Binding-site contacts:
Ligand atom C4 contacts residue ASN286 of chain 1.F at 4.2 Å.
Ligand atom C8 contacts residue ARG23 of chain 1.L at 3.4 Å.
Ligand atom O6 contacts residue ARG23 of chain 1.L at 1.3 Å.
Ligand atom C8 contacts residue ASN286 of chain 1.F at 4.0 Å.
Ligand atom O7 contacts residue GLU34 of chain 1.F at 4.3 Å.
Ligand atom O6 contacts residue LYS19 of chain 1.L at 4.3 Å.
Ligand atom C1 contacts residue ARG23 of chain 1.L at 3.1 Å.
Ligand atom C5 contacts residue TYR80 of chain 1.L at 3.7 Å (hydrophobic).
Ligand atom C6 contacts residue SER21 of chain 1.L at 4.0 Å.
Ligand atom C4 contacts residue ARG23 of chain 1.L at 3.0 Å.
Ligand atom O3 contacts residue SER21 of chain 1.L at 3.8 Å.
Ligand atom O5 contacts residue TYR80 of chain 1.L at 4.0 Å.
Ligand atom O6 contacts residue TYR80 of chain 1.L at 3.1 Å (h-bond).
Ligand atom C5 contacts residue ARG23 of chain 1.L at 1.4 Å.
Ligand atom O4 contacts residue ARG23 of chain 1.L at 3.6 Å.
Ligand atom O5 contacts residue ASN286 of chain 1.F at 2.3 Å (h-bond).
Ligand atom O7 contacts residue ASN286 of chain 1.F at 3.3 Å (h-bond).
Ligand atom C6 contacts residue ARG23 of chain 1.L at 1.7 Å.
Ligand atom C5 contacts residue ASN286 of chain 1.F at 3.6 Å.
Ligand atom C8 contacts residue ALA284 of chain 1.F at 3.8 Å (hydrophobic).
Ligand atom C3 contacts residue SER21 of chain 1.L at 4.2 Å.
Ligand atom C1 contacts residue ASN286 of chain 1.F at 1.4 Å.
Ligand atom O7 contacts residue LYS36 of chain 1.F at 3.9 Å.
Ligand atom C3 contacts residue ARG23 of chain 1.L at 4.0 Å.
Ligand atom N2 contacts residue ARG23 of chain 1.L at 4.4 Å.
Ligand atom C2 contacts residue ARG23 of chain 1.L at 4.0 Å.
Ligand atom O4 contacts residue ARG23 of chain 1.L at 3.9 Å.
Ligand atom C8 contacts residue HIS37 of chain 1.F at 4.0 Å.
Ligand atom C4 contacts residue SER21 of chain 1.L at 3.8 Å.
Ligand atom O5 contacts residue ARG23 of chain 1.L at 2.0 Å (salt-bridge).
Ligand atom C7 contacts residue ARG23 of chain 1.L at 4.2 Å.
Ligand atom C3 contacts residue ASN286 of chain 1.F at 3.8 Å.
Ligand atom O2 contacts residue TYR80 of chain 1.L at 3.6 Å.
Ligand atom C7 contacts residue ASN286 of chain 1.F at 3.4 Å.
Ligand atom N2 contacts residue ASN286 of chain 1.F at 3.1 Å (h-bond).
Ligand atom C6 contacts residue ASN286 of chain 1.F at 4.3 Å.
Ligand atom C8 contacts residue ASN38 of chain 1.F at 3.5 Å.
Ligand atom O2 contacts residue SER21 of chain 1.L at 4.1 Å.
Ligand atom C6 contacts residue TYR80 of chain 1.L at 3.1 Å (hydrophobic).
Ligand atom C2 contacts residue ASN286 of chain 1.F at 2.5 Å.

Sequence of chain 1.F:
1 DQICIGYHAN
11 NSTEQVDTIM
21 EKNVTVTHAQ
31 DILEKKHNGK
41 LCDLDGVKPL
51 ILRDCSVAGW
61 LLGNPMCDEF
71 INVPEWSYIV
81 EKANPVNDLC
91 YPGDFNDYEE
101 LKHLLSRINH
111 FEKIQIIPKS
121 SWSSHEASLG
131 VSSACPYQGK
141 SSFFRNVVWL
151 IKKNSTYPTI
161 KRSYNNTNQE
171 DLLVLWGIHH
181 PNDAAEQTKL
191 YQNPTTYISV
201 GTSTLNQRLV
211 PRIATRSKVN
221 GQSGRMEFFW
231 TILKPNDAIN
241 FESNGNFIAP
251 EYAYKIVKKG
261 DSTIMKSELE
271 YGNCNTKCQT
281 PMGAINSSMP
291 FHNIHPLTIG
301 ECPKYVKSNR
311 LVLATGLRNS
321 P

The protein below binds the small molecule below.
Small molecule (SMILES): CC(=O)N[C@H]1[C@H](O[C@H]2[C@H](O)[C@@H](NC(C)=O)CO[C@@H]2CO)O[C@H](CO)[C@@H](O[C@H]2O[C@H](CO)[C@@H](O)[C@H](O[C@H]3O[C@H](CO)[C@@H](O)[C@H](O)[C@@H]3O)[C@@H]2O)[C@@H]1O

Sequence of chain 1.L:
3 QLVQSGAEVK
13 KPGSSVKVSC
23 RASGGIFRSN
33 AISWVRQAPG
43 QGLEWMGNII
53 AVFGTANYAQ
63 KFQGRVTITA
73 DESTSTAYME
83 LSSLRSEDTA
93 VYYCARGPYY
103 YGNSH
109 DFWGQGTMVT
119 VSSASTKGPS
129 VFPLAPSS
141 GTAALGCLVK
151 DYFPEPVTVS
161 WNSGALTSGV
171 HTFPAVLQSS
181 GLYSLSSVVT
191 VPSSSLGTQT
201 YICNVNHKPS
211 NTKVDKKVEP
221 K